Sequence of chain 1.B:
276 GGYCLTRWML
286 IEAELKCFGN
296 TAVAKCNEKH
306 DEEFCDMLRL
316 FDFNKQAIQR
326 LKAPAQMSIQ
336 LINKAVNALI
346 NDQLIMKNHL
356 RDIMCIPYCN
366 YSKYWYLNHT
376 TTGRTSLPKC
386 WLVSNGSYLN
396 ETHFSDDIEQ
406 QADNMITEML

Sequence of chain 1.A:
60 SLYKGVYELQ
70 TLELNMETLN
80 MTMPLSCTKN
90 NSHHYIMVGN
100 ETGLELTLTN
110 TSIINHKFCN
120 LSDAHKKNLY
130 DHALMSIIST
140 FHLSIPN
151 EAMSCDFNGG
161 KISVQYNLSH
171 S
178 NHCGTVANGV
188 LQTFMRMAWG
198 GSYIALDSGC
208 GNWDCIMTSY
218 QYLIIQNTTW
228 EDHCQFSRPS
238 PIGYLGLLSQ

Binding-site contacts:
Ligand atom C7 contacts residue SER367 of chain 1.B at 3.4 Å.
Ligand atom C1 contacts residue ASN365 of chain 1.B at 1.5 Å.
Ligand atom O5 contacts residue VAL388 of chain 1.B at 3.7 Å.
Ligand atom C8 contacts residue TYR393 of chain 1.B at 3.6 Å (hydrophobic).
Ligand atom O6 contacts residue PHE233 of chain 1.A at 2.9 Å (h-bond).
Ligand atom O3 contacts residue ARG235 of chain 1.A at 4.1 Å.
Ligand atom O6 contacts residue GLY391 of chain 1.B at 3.8 Å.
Ligand atom C1 contacts residue TYR393 of chain 1.B at 3.7 Å (hydrophobic).
Ligand atom O6 contacts residue VAL388 of chain 1.B at 3.6 Å.
Ligand atom C5 contacts residue PHE233 of chain 1.A at 3.8 Å (hydrophobic).
Ligand atom C6 contacts residue PHE233 of chain 1.A at 3.5 Å (hydrophobic).
Ligand atom C2 contacts residue SER367 of chain 1.B at 4.1 Å.
Ligand atom C6 contacts residue VAL388 of chain 1.B at 4.2 Å (hydrophobic).
Ligand atom O6 contacts residue SER392 of chain 1.B at 3.4 Å.
Ligand atom O7 contacts residue ASN365 of chain 1.B at 3.2 Å (h-bond).
Ligand atom C7 contacts residue ARG235 of chain 1.A at 4.1 Å.
Ligand atom C7 contacts residue ASN365 of chain 1.B at 3.1 Å.
Ligand atom C7 contacts residue TYR393 of chain 1.B at 3.9 Å (hydrophobic).
Ligand atom C5 contacts residue ASN365 of chain 1.B at 3.8 Å.
Ligand atom N2 contacts residue SER367 of chain 1.B at 2.9 Å (h-bond).
Ligand atom C5 contacts residue TYR393 of chain 1.B at 3.7 Å (hydrophobic).
Ligand atom N2 contacts residue ASN365 of chain 1.B at 2.9 Å (h-bond).
Ligand atom C8 contacts residue SER237 of chain 1.A at 3.7 Å.
Ligand atom C8 contacts residue ARG235 of chain 1.A at 4.0 Å.
Ligand atom N2 contacts residue ARG235 of chain 1.A at 4.2 Å.
Ligand atom C6 contacts residue SER392 of chain 1.B at 4.2 Å.
Ligand atom C8 contacts residue ASN365 of chain 1.B at 3.7 Å.
Ligand atom O7 contacts residue GLY197 of chain 1.A at 3.5 Å (h-bond).
Ligand atom O6 contacts residue SER234 of chain 1.A at 4.0 Å.
Ligand atom O5 contacts residue ASN365 of chain 1.B at 2.5 Å (h-bond).
Ligand atom C2 contacts residue ASN365 of chain 1.B at 2.6 Å.
Ligand atom O6 contacts residue TYR393 of chain 1.B at 3.0 Å (h-bond).
Ligand atom C8 contacts residue SER392 of chain 1.B at 4.2 Å.
Ligand atom C8 contacts residue MET75 of chain 1.A at 3.8 Å (hydrophobic).
Ligand atom C8 contacts residue SER367 of chain 1.B at 3.1 Å.
Ligand atom C6 contacts residue TYR393 of chain 1.B at 4.0 Å (hydrophobic).
Ligand atom O7 contacts residue TYR393 of chain 1.B at 3.7 Å.
Ligand atom O5 contacts residue TYR393 of chain 1.B at 4.1 Å.
Ligand atom C3 contacts residue ASN365 of chain 1.B at 3.9 Å.
Ligand atom C6 contacts residue GLY391 of chain 1.B at 3.4 Å.

This small molecule binds to this protein.
Small molecule (SMILES): CC(=O)N[C@H]1[C@H](O[C@H]2[C@H](O)[C@@H](NC(C)=O)CO[C@@H]2CO)O[C@H](CO)[C@@H](O[C@@H]2O[C@H](CO)[C@@H](O)[C@H](O)[C@@H]2O)[C@@H]1O